This small molecule binds to this protein.
Small molecule (SMILES): NCCC[C@H](N)C(=O)O

Binding-site contacts:
Ligand atom C contacts residue VAL82 of chain 1.A at 3.9 Å (hydrophobic).
Ligand atom O contacts residue ASN264 of chain 1.A at 3.1 Å (h-bond).
Ligand atom OXT contacts residue LYS86 of chain 1.A at 2.9 Å (salt-bridge).
Ligand atom C contacts residue PHE267 of chain 1.A at 3.8 Å (hydrophobic).
Ligand atom CD contacts residue ASN294 of chain 1.A at 3.7 Å.
Ligand atom C contacts residue LYS86 of chain 1.A at 3.5 Å.
Ligand atom OXT contacts residue VAL82 of chain 1.A at 3.6 Å.
Ligand atom CB contacts residue GLN81 of chain 1.A at 3.0 Å.
Ligand atom CA contacts residue GLN81 of chain 1.A at 4.1 Å.
Ligand atom CD contacts residue GLN81 of chain 1.A at 3.6 Å.
Ligand atom OXT contacts residue SER425 of chain 1.A at 2.9 Å (h-bond).
Ligand atom O contacts residue VAL82 of chain 1.A at 4.1 Å.
Ligand atom CG contacts residue PHE267 of chain 1.A at 4.2 Å (hydrophobic).
Ligand atom CG contacts residue LEU423 of chain 1.A at 4.2 Å (hydrophobic).
Ligand atom CG contacts residue GLN81 of chain 1.A at 3.7 Å.
Ligand atom N contacts residue PHE267 of chain 1.A at 3.4 Å.
Ligand atom NE contacts residue ASN294 of chain 1.A at 2.8 Å (h-bond).
Ligand atom CG contacts residue ASN294 of chain 1.A at 4.1 Å.
Ligand atom C contacts residue SER425 of chain 1.A at 3.9 Å.
Ligand atom CA contacts residue PHE267 of chain 1.A at 3.5 Å (hydrophobic).
Ligand atom CG contacts residue THR293 of chain 1.A at 4.3 Å.
Ligand atom N contacts residue ASN264 of chain 1.A at 2.9 Å (h-bond).
Ligand atom C contacts residue ASN264 of chain 1.A at 3.9 Å.
Ligand atom NE contacts residue GLN81 of chain 1.A at 4.0 Å.
Ligand atom CD contacts residue LEU423 of chain 1.A at 4.2 Å (hydrophobic).
Ligand atom NE contacts residue NAP1 of chain 1.F at 3.5 Å (h-bond).
Ligand atom N contacts residue GLN81 of chain 1.A at 4.4 Å.
Ligand atom CA contacts residue ASN264 of chain 1.A at 3.8 Å.
Ligand atom O contacts residue LYS86 of chain 1.A at 3.4 Å (salt-bridge).
Ligand atom CB contacts residue VAL82 of chain 1.A at 3.8 Å (hydrophobic).
Ligand atom NE contacts residue THR293 of chain 1.A at 4.1 Å.
Ligand atom OXT contacts residue PHE267 of chain 1.A at 3.4 Å.
Ligand atom CB contacts residue SER425 of chain 1.A at 4.0 Å.
Ligand atom CA contacts residue SER425 of chain 1.A at 4.1 Å.

Sequence of chain 1.A:
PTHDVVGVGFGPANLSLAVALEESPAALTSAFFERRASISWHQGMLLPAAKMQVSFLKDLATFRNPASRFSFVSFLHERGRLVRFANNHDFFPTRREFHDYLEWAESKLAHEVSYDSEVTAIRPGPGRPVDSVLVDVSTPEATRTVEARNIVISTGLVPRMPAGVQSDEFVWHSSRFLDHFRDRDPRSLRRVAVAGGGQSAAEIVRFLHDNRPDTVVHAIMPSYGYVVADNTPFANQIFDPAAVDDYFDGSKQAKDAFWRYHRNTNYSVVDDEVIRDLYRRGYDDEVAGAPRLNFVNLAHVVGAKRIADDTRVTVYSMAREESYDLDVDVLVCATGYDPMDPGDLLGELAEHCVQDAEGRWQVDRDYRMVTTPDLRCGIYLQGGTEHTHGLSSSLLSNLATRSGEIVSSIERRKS